Binding-site contacts:
Ligand atom O contacts residue HIS142 of chain 1.A at 3.4 Å (h-bond).
Ligand atom N contacts residue GLU143 of chain 1.A at 3.8 Å.
Ligand atom C6 contacts residue ILE188 of chain 1.A at 3.5 Å (hydrophobic).
Ligand atom O2 contacts residue ALA113 of chain 1.A at 3.1 Å (h-bond).
Ligand atom OD2 contacts residue ASN112 of chain 1.A at 3.0 Å (h-bond).
Ligand atom C6 contacts residue VAL139 of chain 1.A at 3.8 Å (hydrophobic).
Ligand atom C8 contacts residue GLU143 of chain 1.A at 3.4 Å.
Ligand atom C1 contacts residue ALA113 of chain 1.A at 3.6 Å (hydrophobic).
Ligand atom O1 contacts residue ASN112 of chain 1.A at 3.7 Å.
Ligand atom N contacts residue ASN112 of chain 1.A at 2.9 Å (h-bond).
Ligand atom OXT contacts residue ALA113 of chain 1.A at 3.8 Å.
Ligand atom C contacts residue GLU143 of chain 1.A at 3.7 Å.
Ligand atom C5 contacts residue LEU202 of chain 1.A at 3.8 Å (hydrophobic).
Ligand atom OXT contacts residue ZN1 of chain 1.F at 2.8 Å.
Ligand atom CG contacts residue ASN112 of chain 1.A at 3.4 Å.
Ligand atom CB contacts residue ALA113 of chain 1.A at 3.6 Å (hydrophobic).
Ligand atom C5 contacts residue ILE188 of chain 1.A at 3.7 Å (hydrophobic).
Ligand atom O2 contacts residue ASN112 of chain 1.A at 2.9 Å (h-bond).
Ligand atom OXT contacts residue HIS142 of chain 1.A at 3.3 Å (h-bond).
Ligand atom O contacts residue HIS231 of chain 1.A at 2.9 Å (h-bond).
Ligand atom C4 contacts residue LEU202 of chain 1.A at 3.5 Å (hydrophobic).
Ligand atom C contacts residue HIS142 of chain 1.A at 3.7 Å.
Ligand atom O contacts residue ZN1 of chain 1.F at 1.9 Å.
Ligand atom C contacts residue HIS231 of chain 1.A at 3.7 Å.
Ligand atom OD1 contacts residue HIS231 of chain 1.A at 3.8 Å.
Ligand atom C5 contacts residue VAL139 of chain 1.A at 3.7 Å (hydrophobic).
Ligand atom C7 contacts residue HIS142 of chain 1.A at 3.7 Å.
Ligand atom CA contacts residue HIS231 of chain 1.A at 3.7 Å.
Ligand atom C contacts residue ZN1 of chain 1.F at 2.7 Å.
Ligand atom CA contacts residue ASN112 of chain 1.A at 3.8 Å.
Ligand atom O contacts residue GLU166 of chain 1.A at 2.8 Å (salt-bridge).
Ligand atom C2 contacts residue LEU133 of chain 1.A at 3.4 Å (hydrophobic).
Ligand atom CA contacts residue ALA113 of chain 1.A at 3.6 Å (hydrophobic).
Ligand atom O contacts residue TYR157 of chain 1.A at 3.3 Å (h-bond).
Ligand atom N contacts residue ALA113 of chain 1.A at 2.7 Å (h-bond).
Ligand atom O contacts residue HIS146 of chain 1.A at 3.5 Å (h-bond).
Ligand atom C1 contacts residue ASN112 of chain 1.A at 3.0 Å.
Ligand atom OXT contacts residue HIS146 of chain 1.A at 3.8 Å.
Ligand atom OD1 contacts residue ASN112 of chain 1.A at 3.7 Å.
Ligand atom OXT contacts residue GLU143 of chain 1.A at 2.6 Å (salt-bridge).

The small molecule below binds the protein below.
Small molecule (SMILES): O=C(O)C[C@H](NC(=O)OCc1ccccc1)C(=O)O

Sequence of chain 1.A:
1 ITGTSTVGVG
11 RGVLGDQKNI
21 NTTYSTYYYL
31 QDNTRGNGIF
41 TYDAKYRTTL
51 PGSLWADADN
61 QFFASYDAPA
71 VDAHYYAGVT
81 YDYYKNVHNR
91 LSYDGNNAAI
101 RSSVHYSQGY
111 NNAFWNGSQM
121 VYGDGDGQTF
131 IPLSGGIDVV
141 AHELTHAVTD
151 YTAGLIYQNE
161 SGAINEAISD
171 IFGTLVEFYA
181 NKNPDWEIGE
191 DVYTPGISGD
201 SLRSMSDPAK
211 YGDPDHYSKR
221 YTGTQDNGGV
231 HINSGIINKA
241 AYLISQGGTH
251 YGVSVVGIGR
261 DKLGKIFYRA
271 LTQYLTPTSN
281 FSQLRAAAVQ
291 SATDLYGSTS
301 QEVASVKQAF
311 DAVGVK